Sequence of chain 1.A:
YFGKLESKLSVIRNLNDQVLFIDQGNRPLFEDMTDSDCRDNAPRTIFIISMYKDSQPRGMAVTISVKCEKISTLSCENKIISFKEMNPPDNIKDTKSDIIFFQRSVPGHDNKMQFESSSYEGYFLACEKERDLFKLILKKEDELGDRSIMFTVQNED

Sequence of chain 1.B:
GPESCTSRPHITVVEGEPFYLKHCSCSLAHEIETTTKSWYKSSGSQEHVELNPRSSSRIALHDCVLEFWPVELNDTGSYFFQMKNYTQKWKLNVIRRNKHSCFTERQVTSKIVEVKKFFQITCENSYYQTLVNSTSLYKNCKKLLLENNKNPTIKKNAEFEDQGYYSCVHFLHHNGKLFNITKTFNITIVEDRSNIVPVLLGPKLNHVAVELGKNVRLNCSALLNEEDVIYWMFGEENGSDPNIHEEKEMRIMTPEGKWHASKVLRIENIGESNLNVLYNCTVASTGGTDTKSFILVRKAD

Binding-site contacts:
Ligand atom N2 contacts residue LEU278 of chain 1.B at 3.9 Å.
Ligand atom O5 contacts residue LEU278 of chain 1.B at 4.0 Å.
Ligand atom O7 contacts residue SER55 of chain 1.A at 4.0 Å.
Ligand atom C8 contacts residue LEU278 of chain 1.B at 3.6 Å (hydrophobic).
Ligand atom C3 contacts residue ASN280 of chain 1.B at 3.8 Å.
Ligand atom C7 contacts residue LEU278 of chain 1.B at 4.1 Å (hydrophobic).
Ligand atom C6 contacts residue THR291 of chain 1.B at 4.2 Å.
Ligand atom C4 contacts residue THR291 of chain 1.B at 4.0 Å.
Ligand atom C5 contacts residue ASN280 of chain 1.B at 3.6 Å.
Ligand atom C7 contacts residue ASN280 of chain 1.B at 3.3 Å.
Ligand atom C8 contacts residue GLY235 of chain 1.B at 4.0 Å.
Ligand atom N2 contacts residue ASN280 of chain 1.B at 3.0 Å (h-bond).
Ligand atom O5 contacts residue ASN280 of chain 1.B at 2.3 Å (h-bond).
Ligand atom C2 contacts residue ASN280 of chain 1.B at 2.5 Å.
Ligand atom C1 contacts residue ASN280 of chain 1.B at 1.4 Å.
Ligand atom C6 contacts residue LEU278 of chain 1.B at 4.3 Å (hydrophobic).
Ligand atom C8 contacts residue ASN280 of chain 1.B at 4.5 Å.
Ligand atom C1 contacts residue LEU278 of chain 1.B at 4.2 Å (hydrophobic).
Ligand atom O5 contacts residue SER293 of chain 1.B at 4.2 Å.
Ligand atom O7 contacts residue MET233 of chain 1.B at 3.8 Å.
Ligand atom C8 contacts residue PHE234 of chain 1.B at 4.4 Å (hydrophobic).
Ligand atom C5 contacts residue THR291 of chain 1.B at 4.2 Å.
Ligand atom O3 contacts residue PRO57 of chain 1.A at 3.9 Å.
Ligand atom O7 contacts residue ASN280 of chain 1.B at 3.3 Å (h-bond).
Ligand atom C4 contacts residue ASN280 of chain 1.B at 4.2 Å.
Ligand atom C5 contacts residue LEU278 of chain 1.B at 3.8 Å (hydrophobic).
Ligand atom C8 contacts residue MET233 of chain 1.B at 4.0 Å (hydrophobic).
Ligand atom C7 contacts residue MET233 of chain 1.B at 4.4 Å (hydrophobic).

This protein binds this small molecule.
Small molecule (SMILES): CC(=O)N[C@H]1[C@H](O[C@H]2[C@H](O)[C@@H](NC(C)=O)CO[C@@H]2CO[C@@H]2O[C@@H](C)[C@@H](O)[C@@H](O)[C@@H]2O)O[C@H](CO)[C@@H](O[C@@H]2O[C@H](CO)[C@@H](O)[C@H](O)[C@@H]2O)[C@@H]1O